Sequence of chain 1.B:
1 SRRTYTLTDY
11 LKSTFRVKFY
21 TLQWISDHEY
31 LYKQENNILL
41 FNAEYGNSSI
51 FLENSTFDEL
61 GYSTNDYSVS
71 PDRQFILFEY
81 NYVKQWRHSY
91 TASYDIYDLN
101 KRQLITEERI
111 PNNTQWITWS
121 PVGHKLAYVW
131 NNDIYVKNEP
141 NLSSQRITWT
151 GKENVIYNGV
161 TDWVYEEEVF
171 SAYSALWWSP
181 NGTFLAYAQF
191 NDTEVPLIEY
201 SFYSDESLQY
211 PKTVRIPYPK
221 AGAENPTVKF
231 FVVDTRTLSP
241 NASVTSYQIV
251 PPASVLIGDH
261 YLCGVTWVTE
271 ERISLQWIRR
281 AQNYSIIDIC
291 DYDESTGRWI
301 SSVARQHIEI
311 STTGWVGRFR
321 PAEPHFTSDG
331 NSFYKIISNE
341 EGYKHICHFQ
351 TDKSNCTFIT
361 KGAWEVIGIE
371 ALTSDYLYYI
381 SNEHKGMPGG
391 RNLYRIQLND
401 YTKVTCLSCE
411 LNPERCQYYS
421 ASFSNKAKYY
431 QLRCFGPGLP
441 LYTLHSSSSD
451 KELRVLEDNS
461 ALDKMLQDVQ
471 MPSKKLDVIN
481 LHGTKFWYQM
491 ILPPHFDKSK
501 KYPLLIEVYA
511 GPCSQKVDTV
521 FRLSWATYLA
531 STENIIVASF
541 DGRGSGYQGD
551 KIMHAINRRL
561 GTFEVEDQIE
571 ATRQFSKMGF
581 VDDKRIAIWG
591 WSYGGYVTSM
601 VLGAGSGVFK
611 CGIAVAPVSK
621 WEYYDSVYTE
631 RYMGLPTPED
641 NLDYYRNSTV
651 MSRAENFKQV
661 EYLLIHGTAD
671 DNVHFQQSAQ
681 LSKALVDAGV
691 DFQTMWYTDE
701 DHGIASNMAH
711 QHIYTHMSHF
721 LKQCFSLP

Sequence of chain 1.D:
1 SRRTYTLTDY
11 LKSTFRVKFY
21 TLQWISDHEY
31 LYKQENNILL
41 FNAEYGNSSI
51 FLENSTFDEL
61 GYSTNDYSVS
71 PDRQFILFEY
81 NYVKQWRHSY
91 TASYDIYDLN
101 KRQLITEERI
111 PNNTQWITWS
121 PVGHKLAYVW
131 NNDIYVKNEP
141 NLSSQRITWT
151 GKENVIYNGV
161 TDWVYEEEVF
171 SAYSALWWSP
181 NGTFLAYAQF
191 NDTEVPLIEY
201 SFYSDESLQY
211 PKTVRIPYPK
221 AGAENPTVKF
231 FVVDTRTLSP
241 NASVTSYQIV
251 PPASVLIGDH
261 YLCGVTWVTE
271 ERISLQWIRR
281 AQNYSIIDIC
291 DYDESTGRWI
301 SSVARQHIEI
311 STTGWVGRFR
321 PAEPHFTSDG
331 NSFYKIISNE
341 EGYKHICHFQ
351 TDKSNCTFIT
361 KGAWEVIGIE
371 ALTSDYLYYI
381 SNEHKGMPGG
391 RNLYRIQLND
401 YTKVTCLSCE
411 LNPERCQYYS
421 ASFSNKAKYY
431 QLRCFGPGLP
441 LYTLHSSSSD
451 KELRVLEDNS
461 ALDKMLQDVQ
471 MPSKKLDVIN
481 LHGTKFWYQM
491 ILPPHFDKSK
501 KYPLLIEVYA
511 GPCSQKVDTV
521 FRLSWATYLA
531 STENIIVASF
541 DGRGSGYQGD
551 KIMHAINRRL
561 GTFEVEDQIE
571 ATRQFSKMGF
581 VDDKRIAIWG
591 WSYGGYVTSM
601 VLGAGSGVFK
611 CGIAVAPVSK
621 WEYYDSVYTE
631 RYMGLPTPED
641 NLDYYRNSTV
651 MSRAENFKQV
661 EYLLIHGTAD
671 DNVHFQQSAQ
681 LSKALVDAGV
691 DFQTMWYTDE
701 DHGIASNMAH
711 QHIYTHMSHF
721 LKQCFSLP

Binding-site contacts:
Ligand atom O7 contacts residue TYR247 of chain 1.D at 3.8 Å.
Ligand atom C8 contacts residue SER239 of chain 1.B at 4.2 Å.
Ligand atom N2 contacts residue ASN241 of chain 1.B at 2.8 Å (h-bond).
Ligand atom C5 contacts residue ASN241 of chain 1.B at 3.7 Å.
Ligand atom O6 contacts residue VAL250 of chain 1.D at 4.3 Å.
Ligand atom C6 contacts residue VAL250 of chain 1.D at 3.9 Å (hydrophobic).
Ligand atom C8 contacts residue ASN241 of chain 1.B at 3.6 Å.
Ligand atom O5 contacts residue ASN241 of chain 1.B at 2.4 Å (h-bond).
Ligand atom C4 contacts residue ASN241 of chain 1.B at 4.2 Å.
Ligand atom C2 contacts residue ASN241 of chain 1.B at 2.4 Å.
Ligand atom C5 contacts residue VAL250 of chain 1.D at 4.1 Å (hydrophobic).
Ligand atom C8 contacts residue ARG298 of chain 1.D at 4.1 Å.
Ligand atom O4 contacts residue LEU256 of chain 1.D at 4.3 Å.
Ligand atom C4 contacts residue LEU256 of chain 1.D at 4.2 Å (hydrophobic).
Ligand atom C6 contacts residue LEU256 of chain 1.D at 4.1 Å (hydrophobic).
Ligand atom C8 contacts residue TYR247 of chain 1.D at 3.4 Å (hydrophobic).
Ligand atom C7 contacts residue TYR247 of chain 1.D at 4.0 Å (hydrophobic).
Ligand atom C8 contacts residue PRO240 of chain 1.B at 3.8 Å (hydrophobic).
Ligand atom O5 contacts residue VAL250 of chain 1.D at 3.3 Å.
Ligand atom O7 contacts residue ASN241 of chain 1.B at 3.6 Å.
Ligand atom C3 contacts residue ASN241 of chain 1.B at 3.8 Å.
Ligand atom C7 contacts residue ASN241 of chain 1.B at 3.1 Å.
Ligand atom C1 contacts residue ASN241 of chain 1.B at 1.4 Å.
Ligand atom C1 contacts residue VAL250 of chain 1.D at 4.2 Å (hydrophobic).

A small-molecule ligand and the protein it binds are described below.
Small molecule (SMILES): CC(=O)N[C@@H]1[C@@H](O)[C@H](O)[C@@H](CO)O[C@H]1O